Sequence of chain 1.A:
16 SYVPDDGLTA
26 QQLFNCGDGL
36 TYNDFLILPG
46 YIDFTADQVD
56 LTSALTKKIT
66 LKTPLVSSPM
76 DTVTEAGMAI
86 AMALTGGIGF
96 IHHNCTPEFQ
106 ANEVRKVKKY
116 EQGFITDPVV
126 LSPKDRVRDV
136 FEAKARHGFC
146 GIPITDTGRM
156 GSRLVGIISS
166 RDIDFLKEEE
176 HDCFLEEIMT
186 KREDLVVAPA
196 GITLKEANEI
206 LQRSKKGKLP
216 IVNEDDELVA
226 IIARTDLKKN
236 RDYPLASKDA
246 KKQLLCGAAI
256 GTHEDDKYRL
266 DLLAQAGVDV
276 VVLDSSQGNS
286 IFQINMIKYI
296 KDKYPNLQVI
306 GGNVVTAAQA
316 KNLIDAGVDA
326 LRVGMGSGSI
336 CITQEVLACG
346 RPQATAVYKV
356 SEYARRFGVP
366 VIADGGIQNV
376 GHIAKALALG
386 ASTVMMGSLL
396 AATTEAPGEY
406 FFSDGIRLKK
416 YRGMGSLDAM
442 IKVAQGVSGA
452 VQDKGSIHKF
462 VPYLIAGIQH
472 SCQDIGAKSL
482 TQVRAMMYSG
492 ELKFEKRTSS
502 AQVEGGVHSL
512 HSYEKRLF

A protein and the small-molecule ligand that binds it are described below.
Small molecule (SMILES): O=c1[nH]cnc2c1ncn2[C@@H]1O[C@H](COP(=O)(O)O)[C@@H](O)[C@H]1O

Binding-site contacts:
Ligand atom C5 contacts residue ILE335 of chain 1.A at 3.5 Å (hydrophobic).
Ligand atom C8 contacts residue MET75 of chain 1.A at 3.4 Å (hydrophobic).
Ligand atom O6 contacts residue GLY418 of chain 1.A at 3.1 Å.
Ligand atom N1 contacts residue GLN446 of chain 1.A at 2.8 Å (h-bond).
Ligand atom P contacts residue SER334 of chain 1.A at 3.5 Å.
Ligand atom N7 contacts residue MET75 of chain 1.A at 3.6 Å.
Ligand atom O2' contacts residue ARG327 of chain 1.A at 2.9 Å (salt-bridge).
Ligand atom C2' contacts residue NAD1 of chain 1.U at 3.4 Å.
Ligand atom O3P contacts residue GLY392 of chain 1.A at 2.8 Å (h-bond).
Ligand atom C2' contacts residue ASP369 of chain 1.A at 3.4 Å.
Ligand atom O3' contacts residue SER73 of chain 1.A at 2.9 Å (h-bond).
Ligand atom C2' contacts residue ARG327 of chain 1.A at 3.6 Å.
Ligand atom P contacts residue SER393 of chain 1.A at 3.4 Å.
Ligand atom C2 contacts residue NAD1 of chain 1.U at 3.4 Å.
Ligand atom C3' contacts residue SER73 of chain 1.A at 3.3 Å.
Ligand atom O1P contacts residue SER334 of chain 1.A at 3.5 Å (h-bond).
Ligand atom O6 contacts residue GLY420 of chain 1.A at 2.4 Å (h-bond).
Ligand atom O3' contacts residue ASP369 of chain 1.A at 2.6 Å (salt-bridge).
Ligand atom O4' contacts residue GLY333 of chain 1.A at 3.5 Å.
Ligand atom O1P contacts residue GLY392 of chain 1.A at 3.5 Å.
Ligand atom C4 contacts residue NAD1 of chain 1.U at 3.4 Å.
Ligand atom O3' contacts residue ARG327 of chain 1.A at 3.5 Å (salt-bridge).
Ligand atom N3 contacts residue NAD1 of chain 1.U at 3.1 Å.
Ligand atom O6 contacts residue MET419 of chain 1.A at 2.8 Å (h-bond).
Ligand atom O2P contacts residue GLY371 of chain 1.A at 3.4 Å (h-bond).
Ligand atom C2 contacts residue GLN446 of chain 1.A at 3.1 Å.
Ligand atom O1P contacts residue SER393 of chain 1.A at 3.0 Å (h-bond).
Ligand atom C2 contacts residue CYS336 of chain 1.A at 3.5 Å (hydrophobic).
Ligand atom C5' contacts residue GLY392 of chain 1.A at 3.6 Å.
Ligand atom C1' contacts residue NAD1 of chain 1.U at 3.5 Å.
Ligand atom O2' contacts residue ASP369 of chain 1.A at 2.4 Å (salt-bridge).
Ligand atom O3P contacts residue SER393 of chain 1.A at 2.6 Å (h-bond).
Ligand atom O2P contacts residue SER393 of chain 1.A at 3.6 Å (h-bond).
Ligand atom O2P contacts residue GLY333 of chain 1.A at 3.5 Å.
Ligand atom C3' contacts residue ASP369 of chain 1.A at 3.4 Å.
Ligand atom O1P contacts residue TYR416 of chain 1.A at 2.5 Å (h-bond).
Ligand atom O5' contacts residue GLY370 of chain 1.A at 3.3 Å.
Ligand atom O2' contacts residue NAD1 of chain 1.U at 2.8 Å (h-bond).
Ligand atom O2P contacts residue SER334 of chain 1.A at 2.7 Å (h-bond).
Ligand atom C6 contacts residue GLY420 of chain 1.A at 3.4 Å.